This small molecule binds to this protein.
Small molecule (SMILES): CC(=O)N[C@H]1[C@H](O[C@H]2[C@H](O)[C@@H](NC(C)=O)CO[C@@H]2CO)O[C@H](CO)[C@@H](O[C@@H]2O[C@H](CO)[C@@H](O)[C@H](O)[C@@H]2O)[C@@H]1O

Binding-site contacts:
Ligand atom C7 contacts residue ASN75 of chain 1.A at 3.6 Å.
Ligand atom O7 contacts residue ALA176 of chain 1.A at 2.9 Å (h-bond).
Ligand atom C1 contacts residue MET78 of chain 1.A at 4.0 Å (hydrophobic).
Ligand atom O7 contacts residue VAL175 of chain 1.A at 3.6 Å.
Ligand atom C6 contacts residue LEU179 of chain 1.A at 3.9 Å (hydrophobic).
Ligand atom C8 contacts residue GLU44 of chain 1.A at 4.0 Å.
Ligand atom C6 contacts residue ALA176 of chain 1.A at 3.4 Å (hydrophobic).
Ligand atom O6 contacts residue ARG43 of chain 1.A at 4.2 Å.
Ligand atom C8 contacts residue HIS174 of chain 1.A at 3.5 Å.
Ligand atom O7 contacts residue GLU44 of chain 1.A at 3.6 Å.
Ligand atom C5 contacts residue LEU179 of chain 1.A at 4.3 Å (hydrophobic).
Ligand atom C3 contacts residue ASN75 of chain 1.A at 3.8 Å.
Ligand atom C7 contacts residue VAL175 of chain 1.A at 4.2 Å (hydrophobic).
Ligand atom O7 contacts residue HIS174 of chain 1.A at 4.2 Å.
Ligand atom O5 contacts residue GLU44 of chain 1.A at 4.3 Å.
Ligand atom C2 contacts residue GLU44 of chain 1.A at 4.2 Å.
Ligand atom C2 contacts residue LEU179 of chain 1.A at 4.0 Å (hydrophobic).
Ligand atom C7 contacts residue ALA176 of chain 1.A at 3.7 Å (hydrophobic).
Ligand atom O5 contacts residue ASN75 of chain 1.A at 2.3 Å (h-bond).
Ligand atom O5 contacts residue MET78 of chain 1.A at 3.3 Å.
Ligand atom O5 contacts residue THR77 of chain 1.A at 4.2 Å.
Ligand atom C5 contacts residue ASN75 of chain 1.A at 3.6 Å.
Ligand atom O6 contacts residue GLU44 of chain 1.A at 3.6 Å.
Ligand atom C6 contacts residue MET78 of chain 1.A at 4.0 Å (hydrophobic).
Ligand atom O6 contacts residue MET78 of chain 1.A at 3.2 Å (h-bond).
Ligand atom C1 contacts residue ASN75 of chain 1.A at 1.4 Å.
Ligand atom C4 contacts residue ASN75 of chain 1.A at 4.2 Å.
Ligand atom C5 contacts residue THR77 of chain 1.A at 4.1 Å.
Ligand atom C8 contacts residue ARG43 of chain 1.A at 3.7 Å.
Ligand atom C8 contacts residue ALA176 of chain 1.A at 3.7 Å (hydrophobic).
Ligand atom C1 contacts residue LEU179 of chain 1.A at 4.2 Å (hydrophobic).
Ligand atom O6 contacts residue ALA176 of chain 1.A at 3.4 Å.
Ligand atom C6 contacts residue THR77 of chain 1.A at 4.0 Å.
Ligand atom N2 contacts residue ASN75 of chain 1.A at 2.9 Å (h-bond).
Ligand atom O7 contacts residue LEU179 of chain 1.A at 3.8 Å.
Ligand atom O7 contacts residue ASN75 of chain 1.A at 4.0 Å.
Ligand atom C2 contacts residue ASN75 of chain 1.A at 2.5 Å.
Ligand atom C8 contacts residue VAL175 of chain 1.A at 4.2 Å (hydrophobic).
Ligand atom C7 contacts residue HIS174 of chain 1.A at 4.0 Å.
Ligand atom O4 contacts residue LEU179 of chain 1.A at 3.5 Å.

Sequence of chain 1.A:
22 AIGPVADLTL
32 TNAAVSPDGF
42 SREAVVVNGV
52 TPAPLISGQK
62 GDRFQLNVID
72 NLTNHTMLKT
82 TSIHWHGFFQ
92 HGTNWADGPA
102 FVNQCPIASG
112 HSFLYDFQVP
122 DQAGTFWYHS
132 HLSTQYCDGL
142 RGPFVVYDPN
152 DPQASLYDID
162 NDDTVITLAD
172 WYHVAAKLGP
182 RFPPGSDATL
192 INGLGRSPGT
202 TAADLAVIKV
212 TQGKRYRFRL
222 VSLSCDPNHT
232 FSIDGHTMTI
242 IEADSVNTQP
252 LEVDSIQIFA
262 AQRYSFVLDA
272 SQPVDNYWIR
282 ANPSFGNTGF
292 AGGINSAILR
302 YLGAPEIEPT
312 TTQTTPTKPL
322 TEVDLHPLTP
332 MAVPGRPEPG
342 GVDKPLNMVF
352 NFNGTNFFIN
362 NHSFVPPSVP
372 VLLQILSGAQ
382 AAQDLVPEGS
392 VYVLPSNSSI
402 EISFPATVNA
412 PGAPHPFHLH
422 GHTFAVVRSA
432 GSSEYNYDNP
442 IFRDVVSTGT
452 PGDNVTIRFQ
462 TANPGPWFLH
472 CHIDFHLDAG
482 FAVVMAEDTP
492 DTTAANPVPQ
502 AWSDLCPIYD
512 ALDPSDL